The protein below binds the small molecule below.
Small molecule (SMILES): CCOC(=O)N1CCC(Nc2cc(C)ccn2)CC1

Sequence of chain 1.B:
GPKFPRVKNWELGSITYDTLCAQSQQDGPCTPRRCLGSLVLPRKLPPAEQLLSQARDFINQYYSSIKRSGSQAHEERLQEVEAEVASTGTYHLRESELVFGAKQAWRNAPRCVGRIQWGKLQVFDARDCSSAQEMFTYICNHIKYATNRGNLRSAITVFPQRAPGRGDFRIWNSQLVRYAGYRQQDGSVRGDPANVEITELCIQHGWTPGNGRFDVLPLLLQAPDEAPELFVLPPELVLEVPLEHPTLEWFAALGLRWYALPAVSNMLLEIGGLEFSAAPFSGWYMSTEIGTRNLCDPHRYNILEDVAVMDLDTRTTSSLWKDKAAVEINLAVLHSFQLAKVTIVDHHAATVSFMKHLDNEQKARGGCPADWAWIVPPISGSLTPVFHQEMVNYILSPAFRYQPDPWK

Binding-site contacts:
Ligand atom C3 contacts residue PRO280 of chain 1.B at 3.7 Å (hydrophobic).
Ligand atom C9 contacts residue VAL282 of chain 1.B at 3.4 Å (hydrophobic).
Ligand atom C7 contacts residue HEC1 of chain 1.G at 4.4 Å.
Ligand atom N5 contacts residue PRO280 of chain 1.B at 4.2 Å.
Ligand atom C7 contacts residue VAL282 of chain 1.B at 3.9 Å (hydrophobic).
Ligand atom C4 contacts residue PRO280 of chain 1.B at 4.0 Å (hydrophobic).
Ligand atom C7 contacts residue PRO280 of chain 1.B at 4.3 Å (hydrophobic).
Ligand atom C10 contacts residue VAL282 of chain 1.B at 3.9 Å (hydrophobic).
Ligand atom C10 contacts residue GLN193 of chain 1.B at 3.7 Å.
Ligand atom C4 contacts residue GLU307 of chain 1.B at 3.2 Å.
Ligand atom C6 contacts residue GLU307 of chain 1.B at 3.4 Å.
Ligand atom C1 contacts residue PRO280 of chain 1.B at 3.6 Å (hydrophobic).
Ligand atom C1 contacts residue PHE299 of chain 1.B at 3.8 Å (hydrophobic).
Ligand atom C2 contacts residue HEC1 of chain 1.G at 4.0 Å.
Ligand atom C11 contacts residue GLN193 of chain 1.B at 4.3 Å.
Ligand atom C4 contacts residue TRP302 of chain 1.B at 3.6 Å (hydrophobic).
Ligand atom C2 contacts residue GLY301 of chain 1.B at 4.3 Å.
Ligand atom C19 contacts residue TYR421 of chain 1.B at 3.0 Å (hydrophobic).
Ligand atom C1 contacts residue SER300 of chain 1.B at 3.9 Å.
Ligand atom C14 contacts residue HEC1 of chain 1.G at 4.0 Å.
Ligand atom C19 contacts residue HEC1 of chain 1.G at 3.3 Å.
Ligand atom C4 contacts residue TYR303 of chain 1.B at 4.3 Å (hydrophobic).
Ligand atom C6 contacts residue HEC1 of chain 1.G at 4.2 Å.
Ligand atom C19 contacts residue AT21 of chain 1.I at 3.8 Å.
Ligand atom C1 contacts residue HEC1 of chain 1.G at 3.7 Å.
Ligand atom C2 contacts residue PRO280 of chain 1.B at 3.9 Å (hydrophobic).
Ligand atom N5 contacts residue HEC1 of chain 1.G at 3.8 Å.
Ligand atom N8 contacts residue GLU307 of chain 1.B at 3.0 Å (salt-bridge).
Ligand atom C14 contacts residue VAL282 of chain 1.B at 3.8 Å (hydrophobic).
Ligand atom C18 contacts residue AT21 of chain 1.I at 3.7 Å.
Ligand atom C18 contacts residue HEC1 of chain 1.G at 4.2 Å.
Ligand atom O17 contacts residue HEC1 of chain 1.G at 3.9 Å.
Ligand atom C3 contacts residue HEC1 of chain 1.G at 3.5 Å.
Ligand atom C3 contacts residue TRP302 of chain 1.B at 3.8 Å (hydrophobic).
Ligand atom C13 contacts residue HEC1 of chain 1.G at 4.0 Å.
Ligand atom N5 contacts residue GLU307 of chain 1.B at 2.8 Å (salt-bridge).
Ligand atom C1 contacts residue GLY301 of chain 1.B at 3.6 Å.
Ligand atom C9 contacts residue GLU307 of chain 1.B at 4.3 Å.
Ligand atom C3 contacts residue GLY301 of chain 1.B at 4.3 Å.
Ligand atom C4 contacts residue HEC1 of chain 1.G at 3.6 Å.